The small molecule below binds the protein below.
Small molecule (SMILES): CC(=O)N[C@@H]1[C@@H](O)[C@H](O)[C@@H](CO)O[C@H]1O

Binding-site contacts:
Ligand atom N2 contacts residue ASN644 of chain 1.C at 2.9 Å (h-bond).
Ligand atom C2 contacts residue ASN644 of chain 1.C at 2.5 Å.
Ligand atom C4 contacts residue ASN644 of chain 1.C at 4.2 Å.
Ligand atom C5 contacts residue ASN644 of chain 1.C at 3.7 Å.
Ligand atom C1 contacts residue ASN644 of chain 1.C at 1.4 Å.
Ligand atom C7 contacts residue ASN644 of chain 1.C at 3.7 Å.
Ligand atom O7 contacts residue ASN644 of chain 1.C at 4.0 Å.
Ligand atom O6 contacts residue ASN644 of chain 1.C at 4.0 Å.
Ligand atom C3 contacts residue ASN644 of chain 1.C at 3.8 Å.
Ligand atom C6 contacts residue ASN644 of chain 1.C at 4.2 Å.
Ligand atom O5 contacts residue ASN644 of chain 1.C at 2.4 Å (h-bond).

Sequence of chain 1.C:
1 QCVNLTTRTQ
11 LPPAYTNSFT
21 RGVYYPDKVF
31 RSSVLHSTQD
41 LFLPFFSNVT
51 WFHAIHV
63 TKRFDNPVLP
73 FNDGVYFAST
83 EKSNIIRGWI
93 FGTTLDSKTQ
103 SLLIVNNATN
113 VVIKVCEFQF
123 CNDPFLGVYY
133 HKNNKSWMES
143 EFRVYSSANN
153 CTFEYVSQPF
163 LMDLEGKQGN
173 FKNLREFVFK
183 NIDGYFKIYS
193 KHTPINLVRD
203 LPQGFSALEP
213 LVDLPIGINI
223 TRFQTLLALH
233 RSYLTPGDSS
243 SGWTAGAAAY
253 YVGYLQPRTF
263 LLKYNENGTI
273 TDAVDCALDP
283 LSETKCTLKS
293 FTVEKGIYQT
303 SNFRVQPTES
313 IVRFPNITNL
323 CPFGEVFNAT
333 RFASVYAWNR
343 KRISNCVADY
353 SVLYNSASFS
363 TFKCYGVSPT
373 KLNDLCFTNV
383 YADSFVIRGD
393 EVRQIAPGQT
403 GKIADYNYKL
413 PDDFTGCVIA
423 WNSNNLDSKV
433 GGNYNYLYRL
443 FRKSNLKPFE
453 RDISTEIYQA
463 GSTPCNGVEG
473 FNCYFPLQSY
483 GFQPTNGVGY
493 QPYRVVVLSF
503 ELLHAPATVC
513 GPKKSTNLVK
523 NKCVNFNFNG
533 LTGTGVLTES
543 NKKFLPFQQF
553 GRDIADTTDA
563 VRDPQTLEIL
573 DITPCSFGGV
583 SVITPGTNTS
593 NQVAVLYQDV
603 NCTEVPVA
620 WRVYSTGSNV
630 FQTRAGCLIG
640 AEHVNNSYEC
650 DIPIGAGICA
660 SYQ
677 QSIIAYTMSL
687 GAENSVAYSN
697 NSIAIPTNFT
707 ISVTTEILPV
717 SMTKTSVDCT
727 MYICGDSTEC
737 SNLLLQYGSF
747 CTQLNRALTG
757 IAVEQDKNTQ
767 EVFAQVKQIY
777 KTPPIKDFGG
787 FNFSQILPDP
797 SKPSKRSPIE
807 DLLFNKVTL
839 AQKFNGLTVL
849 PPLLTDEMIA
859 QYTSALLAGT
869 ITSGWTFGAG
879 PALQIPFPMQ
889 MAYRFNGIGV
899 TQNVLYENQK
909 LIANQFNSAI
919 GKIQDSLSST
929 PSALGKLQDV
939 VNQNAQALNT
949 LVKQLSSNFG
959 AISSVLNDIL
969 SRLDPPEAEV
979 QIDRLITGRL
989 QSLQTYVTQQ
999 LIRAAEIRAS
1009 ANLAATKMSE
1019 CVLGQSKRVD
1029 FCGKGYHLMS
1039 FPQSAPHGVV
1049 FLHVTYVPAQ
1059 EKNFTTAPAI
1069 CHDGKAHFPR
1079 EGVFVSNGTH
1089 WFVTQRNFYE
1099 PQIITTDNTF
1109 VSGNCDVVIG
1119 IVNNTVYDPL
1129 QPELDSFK